Sequence of chain 1.A:
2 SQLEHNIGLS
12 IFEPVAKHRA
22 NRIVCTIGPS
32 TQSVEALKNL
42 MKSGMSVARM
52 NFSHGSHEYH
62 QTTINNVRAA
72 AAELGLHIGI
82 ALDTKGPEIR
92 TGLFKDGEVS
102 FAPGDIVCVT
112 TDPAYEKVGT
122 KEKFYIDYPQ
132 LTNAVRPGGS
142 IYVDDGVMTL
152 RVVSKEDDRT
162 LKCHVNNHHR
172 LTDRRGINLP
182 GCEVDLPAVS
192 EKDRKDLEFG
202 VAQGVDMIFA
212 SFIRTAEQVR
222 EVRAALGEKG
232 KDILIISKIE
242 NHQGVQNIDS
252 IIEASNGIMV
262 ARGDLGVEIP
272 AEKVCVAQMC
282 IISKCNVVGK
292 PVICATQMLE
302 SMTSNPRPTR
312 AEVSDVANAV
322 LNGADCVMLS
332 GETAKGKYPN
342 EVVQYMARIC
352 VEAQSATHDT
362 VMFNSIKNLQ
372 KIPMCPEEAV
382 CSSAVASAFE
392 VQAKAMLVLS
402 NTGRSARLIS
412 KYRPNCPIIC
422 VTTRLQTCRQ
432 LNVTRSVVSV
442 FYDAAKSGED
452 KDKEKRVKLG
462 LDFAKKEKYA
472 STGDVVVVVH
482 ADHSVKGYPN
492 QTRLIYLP

Binding-site contacts:
Ligand atom CB contacts residue LYS239 of chain 1.A at 4.0 Å.
Ligand atom O contacts residue ARG263 of chain 1.A at 3.4 Å (salt-bridge).
Ligand atom O3 contacts residue ALA262 of chain 1.A at 4.3 Å.
Ligand atom C contacts residue GLU241 of chain 1.A at 3.7 Å.
Ligand atom CB contacts residue ARG50 of chain 1.A at 4.1 Å.
Ligand atom CA contacts residue ASP265 of chain 1.A at 4.5 Å.
Ligand atom CB contacts residue MG1 of chain 1.C at 4.1 Å.
Ligand atom OXT contacts residue MG1 of chain 1.C at 2.1 Å.
Ligand atom O contacts residue THR297 of chain 1.A at 2.4 Å (h-bond).
Ligand atom C contacts residue THR297 of chain 1.A at 3.5 Å.
Ligand atom O3 contacts residue LYS239 of chain 1.A at 2.9 Å (salt-bridge).
Ligand atom CA contacts residue THR297 of chain 1.A at 3.9 Å.
Ligand atom O3 contacts residue ARG50 of chain 1.A at 4.5 Å.
Ligand atom CB contacts residue THR297 of chain 1.A at 3.5 Å.
Ligand atom C contacts residue ALA262 of chain 1.A at 3.7 Å (hydrophobic).
Ligand atom OXT contacts residue GLY264 of chain 1.A at 3.6 Å.
Ligand atom OXT contacts residue ALA262 of chain 1.A at 3.7 Å.
Ligand atom OXT contacts residue ASP265 of chain 1.A at 2.7 Å (salt-bridge).
Ligand atom CB contacts residue MET260 of chain 1.A at 3.8 Å (hydrophobic).
Ligand atom O3 contacts residue GLU241 of chain 1.A at 3.3 Å (salt-bridge).
Ligand atom O3 contacts residue MG1 of chain 1.C at 2.0 Å.
Ligand atom C contacts residue MG1 of chain 1.C at 2.8 Å.
Ligand atom CA contacts residue GLU241 of chain 1.A at 3.8 Å.
Ligand atom C contacts residue ARG263 of chain 1.A at 4.3 Å.
Ligand atom O contacts residue ASP265 of chain 1.A at 3.8 Å.
Ligand atom O contacts residue ALA262 of chain 1.A at 3.2 Å.
Ligand atom O contacts residue MG1 of chain 1.C at 4.0 Å.
Ligand atom C contacts residue GLY264 of chain 1.A at 3.6 Å.
Ligand atom CB contacts residue MET329 of chain 1.A at 4.0 Å (hydrophobic).
Ligand atom CA contacts residue ALA262 of chain 1.A at 3.8 Å (hydrophobic).
Ligand atom CA contacts residue LYS239 of chain 1.A at 3.8 Å.
Ligand atom OXT contacts residue GLU241 of chain 1.A at 3.0 Å (salt-bridge).
Ligand atom O3 contacts residue ASP265 of chain 1.A at 3.9 Å.
Ligand atom C contacts residue ASP265 of chain 1.A at 3.7 Å.
Ligand atom CB contacts residue ALA296 of chain 1.A at 4.3 Å (hydrophobic).
Ligand atom CB contacts residue ALA262 of chain 1.A at 4.1 Å (hydrophobic).
Ligand atom O contacts residue GLY264 of chain 1.A at 2.8 Å (h-bond).
Ligand atom CA contacts residue MG1 of chain 1.C at 2.7 Å.

A small-molecule ligand and the protein it binds are described below.
Small molecule (SMILES): CC(=O)C(=O)O